Sequence of chain 1.B:
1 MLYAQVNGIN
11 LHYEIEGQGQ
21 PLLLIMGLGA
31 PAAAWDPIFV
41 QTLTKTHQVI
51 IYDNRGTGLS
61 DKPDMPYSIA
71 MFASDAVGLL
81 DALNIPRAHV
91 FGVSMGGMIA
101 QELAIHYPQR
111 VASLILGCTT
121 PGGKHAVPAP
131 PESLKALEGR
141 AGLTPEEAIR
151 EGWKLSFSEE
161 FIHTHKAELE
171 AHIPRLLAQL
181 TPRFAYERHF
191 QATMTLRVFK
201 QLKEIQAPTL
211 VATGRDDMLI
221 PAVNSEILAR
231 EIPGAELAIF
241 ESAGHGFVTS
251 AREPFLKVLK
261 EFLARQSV

Binding-site contacts:
Ligand atom O2 contacts residue SER68 of chain 1.B at 4.1 Å.
Ligand atom O1 contacts residue ALA70 of chain 1.B at 3.8 Å.
Ligand atom C1 contacts residue ARG197 of chain 1.B at 4.5 Å.
Ligand atom C6 contacts residue SER68 of chain 1.B at 4.5 Å.
Ligand atom C9 contacts residue THR195 of chain 1.B at 4.0 Å.
Ligand atom C6 contacts residue ARG197 of chain 1.B at 3.5 Å.
Ligand atom C contacts residue GLN201 of chain 1.B at 3.2 Å.
Ligand atom C contacts residue HIS106 of chain 1.B at 3.4 Å.
Ligand atom C4 contacts residue ARG197 of chain 1.B at 4.0 Å.
Ligand atom O5 contacts residue ARG197 of chain 1.B at 3.1 Å (salt-bridge).
Ligand atom O2 contacts residue ARG197 of chain 1.B at 3.4 Å (salt-bridge).
Ligand atom O4 contacts residue ILE69 of chain 1.B at 3.4 Å (h-bond).
Ligand atom C2 contacts residue GLU102 of chain 1.B at 4.5 Å.
Ligand atom O2 contacts residue THR195 of chain 1.B at 4.1 Å.
Ligand atom C4 contacts residue THR195 of chain 1.B at 3.5 Å.
Ligand atom C1 contacts residue HIS106 of chain 1.B at 4.3 Å.
Ligand atom O4 contacts residue ALA70 of chain 1.B at 3.1 Å (h-bond).
Ligand atom C7 contacts residue ARG197 of chain 1.B at 4.3 Å.
Ligand atom C5 contacts residue THR195 of chain 1.B at 3.0 Å.
Ligand atom C6 contacts residue ALA70 of chain 1.B at 3.8 Å (hydrophobic).
Ligand atom C contacts residue ARG197 of chain 1.B at 4.2 Å.
Ligand atom C4 contacts residue ALA70 of chain 1.B at 3.9 Å (hydrophobic).
Ligand atom O4 contacts residue SER68 of chain 1.B at 3.5 Å.
Ligand atom C8 contacts residue SER68 of chain 1.B at 4.4 Å.
Ligand atom C6 contacts residue THR195 of chain 1.B at 4.2 Å.
Ligand atom C5 contacts residue GLU102 of chain 1.B at 4.4 Å.
Ligand atom C2 contacts residue HIS106 of chain 1.B at 3.9 Å.
Ligand atom C3 contacts residue GLU102 of chain 1.B at 4.1 Å.
Ligand atom C4 contacts residue GLU102 of chain 1.B at 3.2 Å.
Ligand atom C3 contacts residue ARG197 of chain 1.B at 4.2 Å.
Ligand atom O1 contacts residue GLU102 of chain 1.B at 3.0 Å (salt-bridge).
Ligand atom C5 contacts residue ALA70 of chain 1.B at 3.9 Å (hydrophobic).
Ligand atom C5 contacts residue ARG197 of chain 1.B at 3.4 Å.
Ligand atom O4 contacts residue THR195 of chain 1.B at 3.2 Å (h-bond).
Ligand atom C7 contacts residue SER68 of chain 1.B at 4.4 Å.
Ligand atom C9 contacts residue ARG197 of chain 1.B at 4.0 Å.

This small molecule binds to this protein.
Small molecule (SMILES): CCCC(=O)OCC(O)COC(=O)CCC